Sequence of chain 1.B:
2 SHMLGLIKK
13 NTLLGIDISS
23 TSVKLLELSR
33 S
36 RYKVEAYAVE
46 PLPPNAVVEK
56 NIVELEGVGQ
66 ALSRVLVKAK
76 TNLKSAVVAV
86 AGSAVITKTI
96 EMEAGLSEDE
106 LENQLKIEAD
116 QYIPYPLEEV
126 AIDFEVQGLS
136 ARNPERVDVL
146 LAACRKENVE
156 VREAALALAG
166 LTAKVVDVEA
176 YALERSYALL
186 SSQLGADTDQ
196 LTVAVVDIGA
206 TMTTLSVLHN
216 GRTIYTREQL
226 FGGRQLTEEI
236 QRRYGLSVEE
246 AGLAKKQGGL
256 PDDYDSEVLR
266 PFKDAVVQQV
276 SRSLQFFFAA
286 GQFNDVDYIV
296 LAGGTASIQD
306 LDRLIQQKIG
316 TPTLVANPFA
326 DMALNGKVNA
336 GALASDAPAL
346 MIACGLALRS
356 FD

The protein below binds the small molecule below.
Small molecule (SMILES): Nc1ncnc2c1ncn2[C@@H]1O[C@H](CO[P](=O)(O)O[P](=O)(O)NP(=O)(O)O)[C@@H](O)[C@H]1O

Binding-site contacts:
Ligand atom N7 contacts residue GLY299 of chain 1.B at 3.6 Å (h-bond).
Ligand atom O5' contacts residue GLY299 of chain 1.B at 3.2 Å (h-bond).
Ligand atom O2' contacts residue THR232 of chain 1.B at 3.8 Å.
Ligand atom N7 contacts residue LYS251 of chain 1.B at 3.2 Å (salt-bridge).
Ligand atom O3' contacts residue ALA205 of chain 1.B at 3.7 Å.
Ligand atom C2 contacts residue ILE303 of chain 1.B at 3.4 Å (hydrophobic).
Ligand atom N3B contacts residue THR23 of chain 1.B at 3.4 Å (h-bond).
Ligand atom O1A contacts residue GLY299 of chain 1.B at 3.2 Å (h-bond).
Ligand atom N3B contacts residue ALA205 of chain 1.B at 3.8 Å.
Ligand atom C4 contacts residue GLY299 of chain 1.B at 3.2 Å.
Ligand atom C5 contacts residue GLY299 of chain 1.B at 3.4 Å.
Ligand atom N9 contacts residue GLY299 of chain 1.B at 3.2 Å (h-bond).
Ligand atom O2B contacts residue THR23 of chain 1.B at 3.5 Å (h-bond).
Ligand atom C6 contacts residue SER302 of chain 1.B at 3.8 Å.
Ligand atom O4' contacts residue THR300 of chain 1.B at 3.3 Å (h-bond).
Ligand atom O3' contacts residue LYS250 of chain 1.B at 3.7 Å.
Ligand atom O2B contacts residue SER24 of chain 1.B at 3.6 Å.
Ligand atom O4' contacts residue GLY299 of chain 1.B at 3.1 Å.
Ligand atom O1B contacts residue MG1 of chain 1.F at 2.6 Å.
Ligand atom O2B contacts residue SER21 of chain 1.B at 2.9 Å (h-bond).
Ligand atom O3A contacts residue ALA205 of chain 1.B at 3.4 Å (h-bond).
Ligand atom C8 contacts residue GLY299 of chain 1.B at 3.5 Å.
Ligand atom PA contacts residue GLY299 of chain 1.B at 3.8 Å.
Ligand atom N6 contacts residue SER302 of chain 1.B at 3.6 Å.
Ligand atom O1G contacts residue MG1 of chain 1.F at 3.0 Å.
Ligand atom O3G contacts residue THR206 of chain 1.B at 2.6 Å (h-bond).
Ligand atom O1A contacts residue GLY298 of chain 1.B at 3.7 Å.
Ligand atom O2G contacts residue THR206 of chain 1.B at 3.6 Å (h-bond).
Ligand atom N3 contacts residue LYS250 of chain 1.B at 3.7 Å.
Ligand atom O3A contacts residue GLY204 of chain 1.B at 3.7 Å.
Ligand atom N3B contacts residue SER22 of chain 1.B at 3.6 Å.
Ligand atom O2' contacts residue LYS250 of chain 1.B at 2.4 Å (salt-bridge).
Ligand atom O2G contacts residue SER22 of chain 1.B at 2.2 Å (h-bond).
Ligand atom PG contacts residue SER22 of chain 1.B at 3.4 Å.
Ligand atom C1' contacts residue GLY299 of chain 1.B at 3.7 Å.
Ligand atom O2A contacts residue LYS26 of chain 1.B at 2.6 Å (salt-bridge).
Ligand atom O2B contacts residue LYS26 of chain 1.B at 3.7 Å.
Ligand atom O3G contacts residue ALA205 of chain 1.B at 3.0 Å (h-bond).
Ligand atom O3G contacts residue MET207 of chain 1.B at 3.4 Å (h-bond).
Ligand atom N3 contacts residue GLY299 of chain 1.B at 3.7 Å.